Binding-site contacts:
Ligand atom C22 contacts residue LEU246 of chain 1.D at 3.8 Å (hydrophobic).
Ligand atom O2 contacts residue LYS350 of chain 1.D at 3.6 Å.
Ligand atom C19 contacts residue CYS239 of chain 1.D at 3.5 Å (hydrophobic).
Ligand atom C12 contacts residue ASP249 of chain 1.D at 3.3 Å.
Ligand atom C4 contacts residue MET257 of chain 1.D at 3.8 Å (hydrophobic).
Ligand atom C16 contacts residue LEU253 of chain 1.D at 3.8 Å (hydrophobic).
Ligand atom O10 contacts residue ASP249 of chain 1.D at 3.7 Å.
Ligand atom N27 contacts residue ALA180 of chain 1.C at 3.5 Å.
Ligand atom C12 contacts residue ALA248 of chain 1.D at 3.6 Å (hydrophobic).
Ligand atom C5 contacts residue ASN256 of chain 1.D at 3.7 Å.
Ligand atom O10 contacts residue LYS252 of chain 1.D at 3.4 Å.
Ligand atom C16 contacts residue TYR200 of chain 1.D at 3.6 Å (hydrophobic).
Ligand atom C3 contacts residue LYS350 of chain 1.D at 3.5 Å.
Ligand atom C26 contacts residue LYS350 of chain 1.D at 3.5 Å.
Ligand atom C8 contacts residue LEU246 of chain 1.D at 3.6 Å (hydrophobic).
Ligand atom O15 contacts residue VAL236 of chain 1.D at 3.4 Å (h-bond).
Ligand atom C22 contacts residue CYS239 of chain 1.D at 3.6 Å (hydrophobic).
Ligand atom C1 contacts residue ASN348 of chain 1.D at 3.4 Å.
Ligand atom C4 contacts residue ASN256 of chain 1.D at 3.8 Å.
Ligand atom C25 contacts residue THR179 of chain 1.C at 3.6 Å.
Ligand atom N27 contacts residue VAL181 of chain 1.C at 3.7 Å.
Ligand atom C16 contacts residue VAL236 of chain 1.D at 3.0 Å (hydrophobic).
Ligand atom C1 contacts residue VAL181 of chain 1.C at 3.5 Å (hydrophobic).
Ligand atom C21 contacts residue ALA352 of chain 1.D at 3.8 Å (hydrophobic).
Ligand atom C6 contacts residue ASN256 of chain 1.D at 3.5 Å.
Ligand atom C22 contacts residue ALA352 of chain 1.D at 3.5 Å (hydrophobic).
Ligand atom O10 contacts residue ALA248 of chain 1.D at 3.4 Å.
Ligand atom C25 contacts residue ASN256 of chain 1.D at 3.4 Å.
Ligand atom C18 contacts residue CYS239 of chain 1.D at 3.6 Å (hydrophobic).
Ligand atom C12 contacts residue LEU253 of chain 1.D at 3.6 Å (hydrophobic).
Ligand atom C11 contacts residue ALA248 of chain 1.D at 3.6 Å (hydrophobic).
Ligand atom N27 contacts residue LYS350 of chain 1.D at 3.8 Å.
Ligand atom C16 contacts residue ILE368 of chain 1.D at 3.7 Å (hydrophobic).
Ligand atom C19 contacts residue ILE316 of chain 1.D at 3.8 Å (hydrophobic).
Ligand atom C3 contacts residue ASN256 of chain 1.D at 3.7 Å.
Ligand atom C1 contacts residue ASN256 of chain 1.D at 3.4 Å.
Ligand atom C26 contacts residue ASN256 of chain 1.D at 3.5 Å.
Ligand atom C1 contacts residue THR312 of chain 1.D at 3.8 Å.
Ligand atom C13 contacts residue LEU240 of chain 1.D at 3.7 Å (hydrophobic).
Ligand atom N27 contacts residue THR179 of chain 1.C at 3.2 Å (h-bond).

Sequence of chain 1.D:
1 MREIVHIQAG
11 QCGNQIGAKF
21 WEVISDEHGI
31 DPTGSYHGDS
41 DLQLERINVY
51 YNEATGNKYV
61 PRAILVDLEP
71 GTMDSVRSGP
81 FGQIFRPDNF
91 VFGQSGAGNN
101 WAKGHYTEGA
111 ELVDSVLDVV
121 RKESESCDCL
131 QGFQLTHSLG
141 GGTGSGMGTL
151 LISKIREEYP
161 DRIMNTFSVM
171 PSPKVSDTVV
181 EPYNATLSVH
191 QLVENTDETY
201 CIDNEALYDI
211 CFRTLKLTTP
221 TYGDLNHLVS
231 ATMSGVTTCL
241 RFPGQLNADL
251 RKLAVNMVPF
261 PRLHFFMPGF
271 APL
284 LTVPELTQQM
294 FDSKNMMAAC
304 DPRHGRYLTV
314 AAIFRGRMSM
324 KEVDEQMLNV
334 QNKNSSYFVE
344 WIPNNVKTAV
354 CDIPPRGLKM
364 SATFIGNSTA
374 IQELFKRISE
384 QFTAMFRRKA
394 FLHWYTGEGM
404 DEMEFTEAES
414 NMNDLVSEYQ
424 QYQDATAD

The protein below binds the small molecule below.
Small molecule (SMILES): COc1ccc(/C=C/C(=O)c2ccc(OC)c3c2OC(C)(C)C=C3)cc1N

Sequence of chain 1.C:
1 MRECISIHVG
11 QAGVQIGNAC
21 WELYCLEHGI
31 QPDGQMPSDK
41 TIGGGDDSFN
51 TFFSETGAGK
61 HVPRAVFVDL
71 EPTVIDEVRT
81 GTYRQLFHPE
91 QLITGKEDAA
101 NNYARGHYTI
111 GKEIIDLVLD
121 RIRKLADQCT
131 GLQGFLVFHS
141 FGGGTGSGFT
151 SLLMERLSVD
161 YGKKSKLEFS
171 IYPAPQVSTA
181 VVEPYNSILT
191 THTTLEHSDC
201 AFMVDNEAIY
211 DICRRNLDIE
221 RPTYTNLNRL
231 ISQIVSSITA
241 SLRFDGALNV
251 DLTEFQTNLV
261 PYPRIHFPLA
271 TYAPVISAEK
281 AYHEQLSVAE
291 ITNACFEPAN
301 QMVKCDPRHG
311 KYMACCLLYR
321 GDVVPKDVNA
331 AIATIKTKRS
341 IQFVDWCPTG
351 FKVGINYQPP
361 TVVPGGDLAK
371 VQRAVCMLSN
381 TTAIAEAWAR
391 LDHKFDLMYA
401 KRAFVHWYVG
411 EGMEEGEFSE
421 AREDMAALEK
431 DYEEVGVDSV